Sequence of chain 1.E:
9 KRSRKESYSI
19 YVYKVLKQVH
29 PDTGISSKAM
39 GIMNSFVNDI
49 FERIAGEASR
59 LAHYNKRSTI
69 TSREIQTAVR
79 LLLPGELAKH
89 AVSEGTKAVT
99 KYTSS

The small molecule below binds the protein below.
Small molecule (SMILES): NC(=O)CC[C@H](NC(=O)[C@H](Cc1ccccc1)NC(=O)[C@H](CC(=O)O)NC(=O)[C@H](CCC(=O)O)NC(=O)[C@@H](N)CC(=O)O)C(=O)N1CCC[C@H]1C=O

Binding-site contacts:
Ligand atom O contacts residue SER34 of chain 1.E at 3.8 Å.
Ligand atom OE1 contacts residue TYR21 of chain 1.E at 2.8 Å (h-bond).
Ligand atom OD2 contacts residue LYS36 of chain 1.E at 3.1 Å (salt-bridge).
Ligand atom CG contacts residue ILE18 of chain 1.E at 3.6 Å (hydrophobic).
Ligand atom NE2 contacts residue TYR21 of chain 1.E at 3.2 Å (h-bond).
Ligand atom CG contacts residue SER35 of chain 1.E at 4.1 Å.
Ligand atom N contacts residue ARG67 of chain 1.D at 3.5 Å (salt-bridge).
Ligand atom CE1 contacts residue MET38 of chain 1.E at 3.8 Å (hydrophobic).
Ligand atom O contacts residue TYR21 of chain 1.E at 3.9 Å.
Ligand atom CB contacts residue ILE18 of chain 1.E at 3.9 Å (hydrophobic).
Ligand atom CA contacts residue ARG67 of chain 1.D at 3.5 Å.
Ligand atom CZ contacts residue SER17 of chain 1.E at 3.6 Å.
Ligand atom CA contacts residue ILE33 of chain 1.E at 3.9 Å (hydrophobic).
Ligand atom CG contacts residue LYS36 of chain 1.E at 3.7 Å.
Ligand atom CA contacts residue SER34 of chain 1.E at 4.0 Å.
Ligand atom OD1 contacts residue SER34 of chain 1.E at 2.9 Å (h-bond).
Ligand atom C contacts residue ARG67 of chain 1.D at 3.4 Å.
Ligand atom O contacts residue ARG67 of chain 1.D at 3.3 Å (salt-bridge).
Ligand atom N contacts residue ILE33 of chain 1.E at 3.0 Å (h-bond).
Ligand atom CD1 contacts residue TYR21 of chain 1.E at 3.8 Å (hydrophobic).
Ligand atom OD1 contacts residue LYS36 of chain 1.E at 3.4 Å.
Ligand atom CB contacts residue LYS36 of chain 1.E at 3.8 Å.
Ligand atom OD2 contacts residue SER35 of chain 1.E at 3.2 Å.
Ligand atom CA contacts residue ILE33 of chain 1.E at 3.7 Å (hydrophobic).
Ligand atom CB contacts residue ILE33 of chain 1.E at 3.7 Å (hydrophobic).
Ligand atom CD contacts residue TYR21 of chain 1.E at 4.0 Å (hydrophobic).
Ligand atom CE1 contacts residue SER17 of chain 1.E at 4.0 Å.
Ligand atom CG contacts residue SER34 of chain 1.E at 3.9 Å.
Ligand atom CB contacts residue ARG67 of chain 1.D at 3.3 Å.
Ligand atom O contacts residue SER35 of chain 1.E at 2.9 Å (h-bond).
Ligand atom CE2 contacts residue SER17 of chain 1.E at 3.6 Å.
Ligand atom CD1 contacts residue MET38 of chain 1.E at 3.7 Å (hydrophobic).
Ligand atom CB contacts residue ILE33 of chain 1.E at 3.7 Å (hydrophobic).
Ligand atom C contacts residue ILE33 of chain 1.E at 3.9 Å (hydrophobic).
Ligand atom O contacts residue ARG67 of chain 1.D at 3.0 Å (salt-bridge).
Ligand atom C contacts residue SER35 of chain 1.E at 4.0 Å.
Ligand atom OD2 contacts residue SER34 of chain 1.E at 4.1 Å.
Ligand atom CA contacts residue SER35 of chain 1.E at 4.0 Å.
Ligand atom CD contacts residue TYR21 of chain 1.E at 3.2 Å (hydrophobic).
Ligand atom CE1 contacts residue TYR21 of chain 1.E at 3.8 Å (hydrophobic).

Sequence of chain 1.D:
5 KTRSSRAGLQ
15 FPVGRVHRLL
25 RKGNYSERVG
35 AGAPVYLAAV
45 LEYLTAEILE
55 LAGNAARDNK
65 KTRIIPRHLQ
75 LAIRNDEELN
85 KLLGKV